A small-molecule ligand and the protein it binds are described below.
Small molecule (SMILES): Cc1nc(C)c(-c2ccnc(N)n2)s1

Binding-site contacts:
Ligand atom C6A contacts residue LYS33 of chain 1.A at 3.9 Å.
Ligand atom N7 contacts residue LEU134 of chain 1.A at 3.3 Å.
Ligand atom C2 contacts residue ALA31 of chain 1.A at 3.4 Å (hydrophobic).
Ligand atom N3 contacts residue LYS33 of chain 1.A at 3.3 Å (salt-bridge).
Ligand atom C5A contacts residue LYS33 of chain 1.A at 3.7 Å.
Ligand atom C1A contacts residue LYS33 of chain 1.A at 3.7 Å.
Ligand atom C2 contacts residue LEU134 of chain 1.A at 3.3 Å (hydrophobic).
Ligand atom N7 contacts residue PHE80 of chain 1.A at 4.0 Å.
Ligand atom C6A contacts residue ASN132 of chain 1.A at 4.1 Å.
Ligand atom N3 contacts residue LEU134 of chain 1.A at 3.4 Å.
Ligand atom C2 contacts residue LYS33 of chain 1.A at 4.1 Å.
Ligand atom C6A contacts residue GLN131 of chain 1.A at 3.9 Å.
Ligand atom C6 contacts residue PHE82 of chain 1.A at 3.6 Å (hydrophobic).
Ligand atom N3 contacts residue ALA31 of chain 1.A at 3.8 Å.
Ligand atom N7 contacts residue ALA31 of chain 1.A at 3.5 Å.
Ligand atom C4 contacts residue LEU134 of chain 1.A at 4.0 Å (hydrophobic).
Ligand atom C6A contacts residue LEU134 of chain 1.A at 4.1 Å (hydrophobic).
Ligand atom N1 contacts residue GLU81 of chain 1.A at 3.9 Å.
Ligand atom C6 contacts residue ALA31 of chain 1.A at 4.1 Å (hydrophobic).
Ligand atom S4A contacts residue VAL18 of chain 1.A at 3.5 Å.
Ligand atom N1 contacts residue PHE82 of chain 1.A at 3.7 Å.
Ligand atom C2 contacts residue GLU81 of chain 1.A at 3.8 Å.
Ligand atom C7A contacts residue GLY13 of chain 1.A at 4.1 Å.
Ligand atom C7A contacts residue GLU12 of chain 1.A at 4.1 Å.
Ligand atom C5A contacts residue VAL18 of chain 1.A at 4.1 Å (hydrophobic).
Ligand atom C6A contacts residue ALA144 of chain 1.A at 3.7 Å (hydrophobic).
Ligand atom C5 contacts residue ILE10 of chain 1.A at 3.8 Å (hydrophobic).
Ligand atom C4 contacts residue LYS33 of chain 1.A at 3.8 Å.
Ligand atom C1A contacts residue GLN131 of chain 1.A at 4.2 Å.
Ligand atom N7 contacts residue GLU81 of chain 1.A at 2.9 Å (salt-bridge).
Ligand atom N1 contacts residue ALA31 of chain 1.A at 3.5 Å.
Ligand atom N1 contacts residue LEU83 of chain 1.A at 3.3 Å (h-bond).
Ligand atom C3A contacts residue VAL18 of chain 1.A at 3.9 Å (hydrophobic).
Ligand atom N1 contacts residue LEU134 of chain 1.A at 3.8 Å.
Ligand atom S4A contacts residue ILE10 of chain 1.A at 3.7 Å.
Ligand atom N7 contacts residue VAL64 of chain 1.A at 3.7 Å.
Ligand atom C7A contacts residue VAL18 of chain 1.A at 4.0 Å (hydrophobic).
Ligand atom C6 contacts residue LEU83 of chain 1.A at 3.2 Å (hydrophobic).
Ligand atom C6 contacts residue ILE10 of chain 1.A at 4.0 Å (hydrophobic).
Ligand atom N2A contacts residue GLN131 of chain 1.A at 4.1 Å.

Sequence of chain 1.A:
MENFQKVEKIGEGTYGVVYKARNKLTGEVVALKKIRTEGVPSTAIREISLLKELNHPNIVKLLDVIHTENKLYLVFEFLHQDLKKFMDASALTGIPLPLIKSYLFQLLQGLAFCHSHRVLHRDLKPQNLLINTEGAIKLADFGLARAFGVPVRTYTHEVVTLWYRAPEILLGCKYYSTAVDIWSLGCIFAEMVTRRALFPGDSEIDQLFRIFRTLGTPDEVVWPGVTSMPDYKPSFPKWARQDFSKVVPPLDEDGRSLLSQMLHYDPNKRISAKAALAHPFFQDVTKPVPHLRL